Binding-site contacts:
Ligand atom O contacts residue ARG95 of chain 1.B at 2.9 Å (salt-bridge).
Ligand atom OXT contacts residue PRO88 of chain 1.B at 3.3 Å (h-bond).
Ligand atom CAQ contacts residue TYR61 of chain 1.B at 3.9 Å (hydrophobic).
Ligand atom CAQ contacts residue PRO88 of chain 1.B at 3.0 Å (hydrophobic).
Ligand atom CAV contacts residue SER141 of chain 1.B at 3.7 Å.
Ligand atom CAV contacts residue THR142 of chain 1.B at 3.4 Å.
Ligand atom CD2 contacts residue GLU190 of chain 1.B at 3.8 Å.
Ligand atom OXT contacts residue LEU89 of chain 1.B at 3.7 Å.
Ligand atom OXT contacts residue THR90 of chain 1.B at 2.9 Å (h-bond).
Ligand atom C contacts residue ARG95 of chain 1.B at 3.5 Å.
Ligand atom N contacts residue TYR216 of chain 1.B at 3.6 Å.
Ligand atom CAQ contacts residue TYR216 of chain 1.B at 3.7 Å (hydrophobic).
Ligand atom OXT contacts residue ARG95 of chain 1.B at 2.9 Å (salt-bridge).
Ligand atom CAZ contacts residue SER141 of chain 1.B at 4.0 Å.
Ligand atom O contacts residue TYR61 of chain 1.B at 3.6 Å.
Ligand atom OAA contacts residue THR142 of chain 1.B at 2.6 Å (h-bond).
Ligand atom CAV contacts residue GLU190 of chain 1.B at 4.0 Å.
Ligand atom CAY contacts residue VAL137 of chain 1.B at 3.9 Å (hydrophobic).
Ligand atom C1 contacts residue TYR61 of chain 1.B at 3.7 Å (hydrophobic).
Ligand atom C1 contacts residue GLU13 of chain 1.B at 3.9 Å.
Ligand atom OAC contacts residue THR142 of chain 1.B at 3.6 Å (h-bond).
Ligand atom CAM contacts residue VAL137 of chain 1.B at 3.6 Å (hydrophobic).
Ligand atom OXT contacts residue TYR61 of chain 1.B at 3.5 Å.
Ligand atom C2 contacts residue SER193 of chain 1.B at 3.5 Å.
Ligand atom CAR contacts residue GLU190 of chain 1.B at 3.5 Å.
Ligand atom OAC contacts residue MET189 of chain 1.B at 3.7 Å.
Ligand atom CAM contacts residue GLY140 of chain 1.B at 3.9 Å.
Ligand atom C contacts residue THR90 of chain 1.B at 3.5 Å.
Ligand atom C contacts residue TYR61 of chain 1.B at 3.8 Å (hydrophobic).
Ligand atom CA contacts residue THR90 of chain 1.B at 3.3 Å.
Ligand atom N contacts residue GLU190 of chain 1.B at 3.0 Å (salt-bridge).
Ligand atom CA contacts residue PRO88 of chain 1.B at 4.0 Å (hydrophobic).
Ligand atom C3 contacts residue SER193 of chain 1.B at 3.2 Å.
Ligand atom CA contacts residue GLU190 of chain 1.B at 3.5 Å.
Ligand atom C3 contacts residue GLU13 of chain 1.B at 3.6 Å.
Ligand atom N contacts residue PRO88 of chain 1.B at 2.8 Å (h-bond).
Ligand atom CAQ contacts residue GLU190 of chain 1.B at 3.4 Å.
Ligand atom OAA contacts residue SER141 of chain 1.B at 3.7 Å.
Ligand atom OAC contacts residue GLU190 of chain 1.B at 2.9 Å (salt-bridge).
Ligand atom N contacts residue THR90 of chain 1.B at 3.0 Å (h-bond).

Sequence of chain 1.B:
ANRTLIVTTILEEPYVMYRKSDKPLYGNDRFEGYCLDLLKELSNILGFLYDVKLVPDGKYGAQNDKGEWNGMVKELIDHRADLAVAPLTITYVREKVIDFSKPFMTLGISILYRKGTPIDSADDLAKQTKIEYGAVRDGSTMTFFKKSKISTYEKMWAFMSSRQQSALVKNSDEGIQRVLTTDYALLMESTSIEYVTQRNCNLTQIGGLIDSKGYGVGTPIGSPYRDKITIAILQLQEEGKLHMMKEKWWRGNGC

A protein and the small-molecule ligand that binds it are described below.
Small molecule (SMILES): CCC[C@@H]1CN[C@H](C(=O)O)[C@H]1c1cccc(C(=O)O)c1